This protein binds this small molecule.
Small molecule (SMILES): CC(=O)N[C@@H]1[C@@H](O)[C@H](O)[C@@H](CO)O[C@H]1O

Sequence of chain 1.A:
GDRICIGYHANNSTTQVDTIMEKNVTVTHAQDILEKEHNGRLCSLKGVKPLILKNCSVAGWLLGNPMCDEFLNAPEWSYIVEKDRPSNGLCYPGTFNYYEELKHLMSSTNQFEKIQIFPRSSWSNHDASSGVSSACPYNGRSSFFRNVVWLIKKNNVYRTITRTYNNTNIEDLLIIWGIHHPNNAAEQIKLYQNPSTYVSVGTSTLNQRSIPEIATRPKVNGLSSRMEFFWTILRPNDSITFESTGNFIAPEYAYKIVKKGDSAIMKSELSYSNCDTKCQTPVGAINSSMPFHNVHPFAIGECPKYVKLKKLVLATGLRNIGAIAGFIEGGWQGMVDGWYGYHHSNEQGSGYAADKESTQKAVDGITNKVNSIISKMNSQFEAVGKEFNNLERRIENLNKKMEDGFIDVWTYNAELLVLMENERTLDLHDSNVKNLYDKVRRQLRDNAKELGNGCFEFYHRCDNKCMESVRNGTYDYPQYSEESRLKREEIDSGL

Binding-site contacts:
Ligand atom C8 contacts residue ASN95 of chain 1.A at 4.3 Å.
Ligand atom C7 contacts residue ASN95 of chain 1.A at 3.1 Å.
Ligand atom O5 contacts residue ASN95 of chain 1.A at 2.4 Å (h-bond).
Ligand atom C2 contacts residue ASN95 of chain 1.A at 2.4 Å.
Ligand atom N2 contacts residue ASN95 of chain 1.A at 2.8 Å (h-bond).
Ligand atom C3 contacts residue ASN95 of chain 1.A at 3.7 Å.
Ligand atom C8 contacts residue LYS94 of chain 1.A at 3.7 Å.
Ligand atom O7 contacts residue ASN95 of chain 1.A at 3.0 Å (h-bond).
Ligand atom C5 contacts residue ASN95 of chain 1.A at 3.7 Å.
Ligand atom C4 contacts residue ASN95 of chain 1.A at 4.2 Å.
Ligand atom C1 contacts residue ASN95 of chain 1.A at 1.4 Å.